Binding-site contacts:
Ligand atom OD1 contacts residue ALA874 of chain 55.T at 3.7 Å.
Ligand atom ND2 contacts residue ARG666 of chain 55.T at 3.4 Å (salt-bridge).
Ligand atom OD1 contacts residue ALA762 of chain 55.T at 3.5 Å.
Ligand atom CB contacts residue GLY42 of chain 55.U at 3.7 Å.
Ligand atom O contacts residue ARG666 of chain 55.T at 3.1 Å (salt-bridge).
Ligand atom N contacts residue TYR636 of chain 55.T at 3.8 Å.
Ligand atom O contacts residue TYR636 of chain 55.T at 3.1 Å (h-bond).
Ligand atom CB contacts residue PHE45 of chain 55.U at 3.3 Å (hydrophobic).
Ligand atom CD1 contacts residue SER21 of chain 55.U at 3.6 Å.
Ligand atom CA contacts residue GLY42 of chain 55.U at 3.6 Å.
Ligand atom CZ contacts residue ASN634 of chain 55.T at 3.8 Å.
Ligand atom N contacts residue ARG46 of chain 55.U at 3.5 Å (salt-bridge).
Ligand atom O contacts residue TYR636 of chain 55.T at 3.5 Å (h-bond).
Ligand atom CG2 contacts residue LEU637 of chain 55.T at 3.8 Å (hydrophobic).
Ligand atom CZ contacts residue PHE633 of chain 55.T at 3.7 Å (hydrophobic).
Ligand atom N contacts residue SER871 of chain 55.T at 3.5 Å (h-bond).
Ligand atom CA contacts residue GLU911 of chain 55.T at 3.8 Å.
Ligand atom CB contacts residue GLY42 of chain 55.U at 3.5 Å.
Ligand atom CA contacts residue TYR636 of chain 55.T at 3.7 Å (hydrophobic).
Ligand atom O contacts residue GLY42 of chain 55.U at 2.9 Å (h-bond).
Ligand atom CD1 contacts residue LEU637 of chain 55.T at 3.7 Å (hydrophobic).
Ligand atom C contacts residue GLU911 of chain 55.T at 3.3 Å.
Ligand atom N contacts residue ASN47 of chain 55.U at 3.8 Å.
Ligand atom C contacts residue GLY42 of chain 55.U at 3.5 Å.
Ligand atom N contacts residue GLY42 of chain 55.U at 3.2 Å (h-bond).
Ligand atom CA contacts residue ASN47 of chain 55.U at 3.8 Å.
Ligand atom O contacts residue ARG46 of chain 55.U at 3.5 Å (salt-bridge).
Ligand atom N contacts residue PHE45 of chain 55.U at 3.4 Å (h-bond).
Ligand atom OD1 contacts residue ARG862 of chain 55.T at 3.1 Å.
Ligand atom OD2 contacts residue SER871 of chain 55.T at 3.2 Å (h-bond).
Ligand atom O contacts residue ASN47 of chain 55.U at 3.3 Å (h-bond).
Ligand atom CD1 contacts residue ALA20 of chain 55.U at 3.7 Å (hydrophobic).
Ligand atom CD1 contacts residue ARG33 of chain 55.U at 3.8 Å.
Ligand atom CD1 contacts residue ASN634 of chain 55.T at 3.6 Å.
Ligand atom CE1 contacts residue ASN634 of chain 55.T at 3.4 Å.
Ligand atom CG1 contacts residue GLU911 of chain 55.T at 3.7 Å.
Ligand atom CG2 contacts residue TYR636 of chain 55.T at 3.4 Å (hydrophobic).
Ligand atom CA contacts residue PHE45 of chain 55.U at 3.6 Å (hydrophobic).
Ligand atom O contacts residue GLU911 of chain 55.T at 3.1 Å (salt-bridge).
Ligand atom OD2 contacts residue PRO864 of chain 55.T at 3.7 Å.

Sequence of chain 55.U:
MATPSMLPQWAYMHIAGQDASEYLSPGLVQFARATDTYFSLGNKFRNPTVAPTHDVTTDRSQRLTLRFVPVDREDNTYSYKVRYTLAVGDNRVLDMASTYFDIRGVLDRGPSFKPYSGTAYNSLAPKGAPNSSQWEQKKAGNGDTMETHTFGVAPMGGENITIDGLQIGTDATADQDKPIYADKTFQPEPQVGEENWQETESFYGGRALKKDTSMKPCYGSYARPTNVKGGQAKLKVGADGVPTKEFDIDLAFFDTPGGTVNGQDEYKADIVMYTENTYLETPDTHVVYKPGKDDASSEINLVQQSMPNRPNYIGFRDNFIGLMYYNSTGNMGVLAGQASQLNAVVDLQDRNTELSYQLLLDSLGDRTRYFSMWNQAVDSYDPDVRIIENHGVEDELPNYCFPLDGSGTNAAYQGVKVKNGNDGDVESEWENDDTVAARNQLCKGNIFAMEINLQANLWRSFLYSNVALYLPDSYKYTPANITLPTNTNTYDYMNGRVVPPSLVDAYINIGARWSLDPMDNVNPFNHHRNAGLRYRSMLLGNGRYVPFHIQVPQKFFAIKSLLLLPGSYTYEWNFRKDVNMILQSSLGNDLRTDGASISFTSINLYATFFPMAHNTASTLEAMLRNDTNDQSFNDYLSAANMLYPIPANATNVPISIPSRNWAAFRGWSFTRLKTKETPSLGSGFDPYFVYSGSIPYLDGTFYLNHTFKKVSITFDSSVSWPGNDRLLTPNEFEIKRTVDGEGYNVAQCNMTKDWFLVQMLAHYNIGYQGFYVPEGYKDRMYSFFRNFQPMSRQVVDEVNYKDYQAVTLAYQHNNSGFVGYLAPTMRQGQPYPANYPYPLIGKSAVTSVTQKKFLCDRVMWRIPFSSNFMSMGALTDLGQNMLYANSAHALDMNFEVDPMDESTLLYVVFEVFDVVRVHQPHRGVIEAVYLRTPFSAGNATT

The small molecule below binds the protein below.
Small molecule (SMILES): CC[C@H](C)[C@H](NC(=O)[C@@H](N)CC(=O)O)C(=O)N[C@@H](CC(N)=O)C(=O)N[C@@H](Cc1ccccc1)C(=O)N[C@@H](CO)C(=O)N[C@@H](CO)C(=O)N[C@H](C=O)CC(C)C

Sequence of chain 55.T:
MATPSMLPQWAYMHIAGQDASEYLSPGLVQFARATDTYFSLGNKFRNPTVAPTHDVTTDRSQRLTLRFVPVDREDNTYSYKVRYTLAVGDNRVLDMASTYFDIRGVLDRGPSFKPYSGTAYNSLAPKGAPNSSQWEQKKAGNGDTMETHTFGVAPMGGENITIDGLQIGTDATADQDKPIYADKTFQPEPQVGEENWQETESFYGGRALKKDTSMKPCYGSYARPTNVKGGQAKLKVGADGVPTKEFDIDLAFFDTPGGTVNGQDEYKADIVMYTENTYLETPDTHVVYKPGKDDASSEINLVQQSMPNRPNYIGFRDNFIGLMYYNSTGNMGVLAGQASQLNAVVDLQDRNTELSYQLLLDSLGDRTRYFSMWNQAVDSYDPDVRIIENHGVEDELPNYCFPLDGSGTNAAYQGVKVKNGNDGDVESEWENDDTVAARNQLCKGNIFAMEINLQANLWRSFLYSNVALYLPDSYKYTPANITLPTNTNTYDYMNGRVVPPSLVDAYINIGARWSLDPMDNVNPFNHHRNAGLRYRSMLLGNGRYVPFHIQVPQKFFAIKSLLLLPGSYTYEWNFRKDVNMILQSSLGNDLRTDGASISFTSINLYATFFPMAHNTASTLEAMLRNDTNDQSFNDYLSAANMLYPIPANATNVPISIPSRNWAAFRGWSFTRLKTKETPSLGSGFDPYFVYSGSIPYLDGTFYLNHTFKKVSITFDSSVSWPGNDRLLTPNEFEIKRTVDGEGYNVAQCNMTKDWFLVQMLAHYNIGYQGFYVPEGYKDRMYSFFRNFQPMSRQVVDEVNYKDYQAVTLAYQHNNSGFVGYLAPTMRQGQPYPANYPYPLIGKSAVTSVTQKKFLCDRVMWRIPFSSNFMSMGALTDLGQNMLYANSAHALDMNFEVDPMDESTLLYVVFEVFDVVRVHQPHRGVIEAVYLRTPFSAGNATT